Sequence of chain 1.F:
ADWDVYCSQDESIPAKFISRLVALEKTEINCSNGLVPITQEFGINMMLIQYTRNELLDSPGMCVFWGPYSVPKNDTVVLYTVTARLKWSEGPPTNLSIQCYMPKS

Binding-site contacts:
Ligand atom C6 contacts residue TYR112 of chain 1.F at 4.4 Å (hydrophobic).
Ligand atom C7 contacts residue ASN85 of chain 1.F at 4.2 Å.
Ligand atom C3 contacts residue ASN85 of chain 1.F at 3.8 Å.
Ligand atom C5 contacts residue VAL88 of chain 1.F at 4.2 Å (hydrophobic).
Ligand atom C1 contacts residue ASN85 of chain 1.F at 1.4 Å.
Ligand atom O5 contacts residue ASN85 of chain 1.F at 2.3 Å (h-bond).
Ligand atom C5 contacts residue ASN85 of chain 1.F at 3.6 Å.
Ligand atom O6 contacts residue TYR112 of chain 1.F at 4.2 Å.
Ligand atom C6 contacts residue VAL88 of chain 1.F at 4.4 Å (hydrophobic).
Ligand atom O5 contacts residue VAL88 of chain 1.F at 3.8 Å.
Ligand atom C2 contacts residue ASN85 of chain 1.F at 2.5 Å.
Ligand atom N2 contacts residue ASN85 of chain 1.F at 2.9 Å (h-bond).
Ligand atom C4 contacts residue ASN85 of chain 1.F at 4.3 Å.
Ligand atom C1 contacts residue THR87 of chain 1.F at 3.8 Å.
Ligand atom C1 contacts residue VAL88 of chain 1.F at 4.2 Å (hydrophobic).

This small molecule binds to this protein.
Small molecule (SMILES): CC(=O)N[C@@H]1[C@@H](O)[C@H](O)[C@@H](CO)O[C@H]1O